Sequence of chain 1.A:
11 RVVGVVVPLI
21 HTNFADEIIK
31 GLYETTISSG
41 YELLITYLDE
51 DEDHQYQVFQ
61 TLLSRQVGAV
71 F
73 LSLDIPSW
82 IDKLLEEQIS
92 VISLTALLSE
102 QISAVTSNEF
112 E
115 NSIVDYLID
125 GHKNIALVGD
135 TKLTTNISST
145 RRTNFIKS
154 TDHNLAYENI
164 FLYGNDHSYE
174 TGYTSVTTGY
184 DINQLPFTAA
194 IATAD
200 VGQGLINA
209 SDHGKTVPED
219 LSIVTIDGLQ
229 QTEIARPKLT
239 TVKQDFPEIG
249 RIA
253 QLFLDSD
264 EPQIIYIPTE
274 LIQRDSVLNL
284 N

Binding-site contacts:
Ligand atom C6 contacts residue THR196 of chain 1.A at 4.0 Å.
Ligand atom O4 contacts residue ILE224 of chain 1.A at 4.0 Å.
Ligand atom O6 contacts residue ASP134 of chain 1.A at 3.8 Å.
Ligand atom C2 contacts residue THR96 of chain 1.A at 3.5 Å.
Ligand atom C2 contacts residue PHE24 of chain 1.A at 3.9 Å (hydrophobic).
Ligand atom O6 contacts residue HIS170 of chain 1.A at 3.1 Å.
Ligand atom O5 contacts residue HIS170 of chain 1.A at 4.0 Å.
Ligand atom O3 contacts residue GLN242 of chain 1.A at 3.0 Å (h-bond).
Ligand atom O5 contacts residue ASP134 of chain 1.A at 3.7 Å.
Ligand atom C6 contacts residue HIS170 of chain 1.A at 3.8 Å.
Ligand atom O5 contacts residue PHE24 of chain 1.A at 3.8 Å.
Ligand atom O2 contacts residue THR96 of chain 1.A at 2.6 Å (h-bond).
Ligand atom C6 contacts residue THR22 of chain 1.A at 3.7 Å.
Ligand atom C4 contacts residue ARG145 of chain 1.A at 3.7 Å.
Ligand atom O3 contacts residue ARG145 of chain 1.A at 3.5 Å (salt-bridge).
Ligand atom O6 contacts residue ARG145 of chain 1.A at 3.4 Å.
Ligand atom C6 contacts residue HIS170 of chain 1.A at 3.9 Å.
Ligand atom O2 contacts residue HIS170 of chain 1.A at 3.9 Å.
Ligand atom C6 contacts residue ARG145 of chain 1.A at 3.6 Å.
Ligand atom C6 contacts residue ALA197 of chain 1.A at 3.8 Å (hydrophobic).
Ligand atom O6 contacts residue PHE24 of chain 1.A at 3.9 Å.
Ligand atom C4 contacts residue ASP225 of chain 1.A at 3.4 Å.
Ligand atom O6 contacts residue THR22 of chain 1.A at 2.9 Å (h-bond).
Ligand atom O6 contacts residue ASP225 of chain 1.A at 2.6 Å (salt-bridge).
Ligand atom C2 contacts residue HIS170 of chain 1.A at 3.8 Å.
Ligand atom C5 contacts residue HIS170 of chain 1.A at 3.8 Å.
Ligand atom C5 contacts residue HIS170 of chain 1.A at 3.9 Å.
Ligand atom C1 contacts residue HIS170 of chain 1.A at 3.9 Å.
Ligand atom O4 contacts residue ASP225 of chain 1.A at 2.5 Å (salt-bridge).
Ligand atom O4 contacts residue ARG145 of chain 1.A at 2.9 Å (salt-bridge).
Ligand atom C3 contacts residue ARG145 of chain 1.A at 3.5 Å.
Ligand atom C4 contacts residue GLN242 of chain 1.A at 3.9 Å.
Ligand atom C1 contacts residue PHE24 of chain 1.A at 3.8 Å (hydrophobic).
Ligand atom C3 contacts residue LEU75 of chain 1.A at 3.8 Å (hydrophobic).
Ligand atom C6 contacts residue ASP225 of chain 1.A at 3.3 Å.
Ligand atom O4 contacts residue LEU75 of chain 1.A at 3.2 Å.
Ligand atom O4 contacts residue GLN242 of chain 1.A at 3.2 Å (h-bond).
Ligand atom C5 contacts residue ARG145 of chain 1.A at 3.8 Å.
Ligand atom O5 contacts residue HIS170 of chain 1.A at 2.9 Å (h-bond).
Ligand atom O3 contacts residue THR96 of chain 1.A at 3.8 Å.

A protein and the small-molecule ligand that binds it are described below.
Small molecule (SMILES): OC[C@H]1O[C@@](CO)(O[C@H]2O[C@H](CO)[C@@H](O)[C@H](O)[C@H]2O)[C@@H](O)[C@@H]1O